The small molecule below binds the protein below.
Small molecule (SMILES): CCO/N=C/c1ccc(OCC[C@@H](C)CCN2CCN(c3ccncc3)C2=O)cc1

Sequence of chain 19.C:
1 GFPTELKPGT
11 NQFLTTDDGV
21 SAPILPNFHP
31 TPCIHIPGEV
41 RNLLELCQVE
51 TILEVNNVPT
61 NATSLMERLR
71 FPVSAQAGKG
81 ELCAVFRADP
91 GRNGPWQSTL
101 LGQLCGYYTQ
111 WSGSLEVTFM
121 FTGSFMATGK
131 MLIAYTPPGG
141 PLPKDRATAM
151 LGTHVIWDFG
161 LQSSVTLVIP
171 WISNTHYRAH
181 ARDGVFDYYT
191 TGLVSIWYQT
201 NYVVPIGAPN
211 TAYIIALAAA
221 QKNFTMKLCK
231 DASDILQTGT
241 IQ

Sequence of chain 18.C:
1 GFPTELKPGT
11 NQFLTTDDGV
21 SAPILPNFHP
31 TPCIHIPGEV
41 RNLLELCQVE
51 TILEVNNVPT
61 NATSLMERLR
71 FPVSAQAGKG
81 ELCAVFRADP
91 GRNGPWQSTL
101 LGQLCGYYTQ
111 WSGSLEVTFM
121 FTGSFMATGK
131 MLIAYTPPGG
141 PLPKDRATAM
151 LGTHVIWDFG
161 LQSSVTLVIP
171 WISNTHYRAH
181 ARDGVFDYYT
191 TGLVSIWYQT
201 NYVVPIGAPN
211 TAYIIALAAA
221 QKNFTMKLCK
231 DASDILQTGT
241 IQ

Binding-site contacts:
Ligand atom CAD contacts residue PHE137 of chain 18.A at 3.8 Å (hydrophobic).
Ligand atom CAH contacts residue THR114 of chain 18.A at 3.8 Å.
Ligand atom CAJ contacts residue ILE24 of chain 18.C at 3.9 Å (hydrophobic).
Ligand atom CAM contacts residue PHE155 of chain 18.A at 3.8 Å (hydrophobic).
Ligand atom CBA contacts residue ASN228 of chain 18.A at 3.7 Å.
Ligand atom CAA contacts residue TYR153 of chain 18.A at 3.9 Å (hydrophobic).
Ligand atom CAN contacts residue ILE111 of chain 18.A at 3.6 Å (hydrophobic).
Ligand atom CAS contacts residue TRP203 of chain 18.A at 3.4 Å (hydrophobic).
Ligand atom OAC contacts residue ILE113 of chain 18.A at 3.3 Å (h-bond).
Ligand atom CAA contacts residue VAL179 of chain 18.A at 3.4 Å (hydrophobic).
Ligand atom CAI contacts residue PHE135 of chain 18.A at 3.7 Å (hydrophobic).
Ligand atom CAG contacts residue ASN228 of chain 18.A at 3.2 Å.
Ligand atom CAE contacts residue GLN202 of chain 18.A at 3.4 Å.
Ligand atom CAK contacts residue PHE135 of chain 18.A at 3.7 Å (hydrophobic).
Ligand atom NBD contacts residue ASN228 of chain 18.A at 3.9 Å.
Ligand atom CAG contacts residue GLN202 of chain 18.A at 3.4 Å.
Ligand atom NAT contacts residue PHE155 of chain 18.A at 3.9 Å.
Ligand atom CAM contacts residue PRO177 of chain 18.A at 3.7 Å (hydrophobic).
Ligand atom OAC contacts residue ASP112 of chain 18.A at 3.7 Å.
Ligand atom CAR contacts residue TYR201 of chain 18.A at 3.4 Å (hydrophobic).
Ligand atom CAE contacts residue ASN228 of chain 18.A at 3.4 Å.
Ligand atom CAG contacts residue TRP203 of chain 18.A at 3.7 Å (hydrophobic).
Ligand atom CAL contacts residue PHE155 of chain 18.A at 3.7 Å (hydrophobic).
Ligand atom OAW contacts residue MET195 of chain 18.A at 3.2 Å.
Ligand atom CAN contacts residue PHE135 of chain 18.A at 3.7 Å (hydrophobic).
Ligand atom CAF contacts residue ASP112 of chain 18.A at 3.6 Å.
Ligand atom NBC contacts residue TRP203 of chain 18.A at 3.8 Å.
Ligand atom CAA contacts residue SER178 of chain 18.A at 3.5 Å.
Ligand atom CAX contacts residue TRP203 of chain 18.A at 3.5 Å (hydrophobic).
Ligand atom OAC contacts residue TRP203 of chain 18.A at 3.9 Å.
Ligand atom CAS contacts residue ASN228 of chain 18.A at 3.8 Å.
Ligand atom CBA contacts residue TRP203 of chain 18.A at 3.5 Å (hydrophobic).
Ligand atom CAA contacts residue PRO177 of chain 18.A at 3.2 Å (hydrophobic).
Ligand atom CAF contacts residue THR114 of chain 18.A at 3.6 Å.
Ligand atom CAH contacts residue ASP112 of chain 18.A at 3.4 Å.
Ligand atom CAI contacts residue VAL192 of chain 18.A at 3.8 Å (hydrophobic).
Ligand atom CAJ contacts residue PHE155 of chain 18.A at 3.7 Å (hydrophobic).
Ligand atom NBD contacts residue TRP203 of chain 18.A at 3.2 Å.
Ligand atom CAS contacts residue TYR201 of chain 18.A at 3.6 Å (hydrophobic).
Ligand atom CAO contacts residue ILE111 of chain 18.A at 3.8 Å (hydrophobic).

Sequence of chain 18.A:
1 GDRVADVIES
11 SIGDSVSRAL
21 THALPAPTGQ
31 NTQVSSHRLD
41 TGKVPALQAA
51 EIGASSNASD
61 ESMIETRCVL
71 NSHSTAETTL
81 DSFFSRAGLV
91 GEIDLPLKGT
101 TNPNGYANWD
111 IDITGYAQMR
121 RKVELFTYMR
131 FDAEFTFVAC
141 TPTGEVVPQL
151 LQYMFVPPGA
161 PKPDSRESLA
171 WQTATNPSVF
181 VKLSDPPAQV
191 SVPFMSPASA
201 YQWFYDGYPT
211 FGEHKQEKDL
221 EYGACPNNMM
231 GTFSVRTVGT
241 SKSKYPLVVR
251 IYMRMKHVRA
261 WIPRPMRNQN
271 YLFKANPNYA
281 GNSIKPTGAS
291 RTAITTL